Sequence of chain 1.J:
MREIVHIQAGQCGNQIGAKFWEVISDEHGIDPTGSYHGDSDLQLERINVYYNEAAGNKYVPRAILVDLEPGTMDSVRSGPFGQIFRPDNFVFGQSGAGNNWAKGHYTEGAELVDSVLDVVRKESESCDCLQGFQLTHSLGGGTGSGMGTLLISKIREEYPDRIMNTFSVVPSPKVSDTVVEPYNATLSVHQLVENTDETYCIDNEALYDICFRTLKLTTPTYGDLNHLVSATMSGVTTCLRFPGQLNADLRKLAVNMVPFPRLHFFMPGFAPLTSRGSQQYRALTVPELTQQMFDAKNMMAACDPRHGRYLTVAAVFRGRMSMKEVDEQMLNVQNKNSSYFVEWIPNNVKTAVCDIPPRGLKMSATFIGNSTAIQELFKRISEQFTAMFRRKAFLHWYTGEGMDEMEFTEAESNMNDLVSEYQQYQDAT

Binding-site contacts:
Ligand atom O3G contacts residue ASN99 of chain 1.J at 3.2 Å (h-bond).
Ligand atom O2B contacts residue GLY144 of chain 1.J at 2.7 Å (h-bond).
Ligand atom O2G contacts residue GLU254 of chain 1.C at 3.2 Å (salt-bridge).
Ligand atom O2G contacts residue MG1 of chain 1.FA at 2.2 Å.
Ligand atom C6 contacts residue TYR222 of chain 1.J at 3.4 Å (hydrophobic).
Ligand atom O6 contacts residue ASN226 of chain 1.J at 3.1 Å (h-bond).
Ligand atom O3B contacts residue GLY142 of chain 1.J at 2.7 Å (h-bond).
Ligand atom PG contacts residue GLU254 of chain 1.C at 3.3 Å.
Ligand atom O6 contacts residue GLN15 of chain 1.J at 3.3 Å (h-bond).
Ligand atom O1B contacts residue GLY10 of chain 1.J at 3.2 Å.
Ligand atom O6 contacts residue TYR222 of chain 1.J at 3.2 Å.
Ligand atom O1G contacts residue GLU254 of chain 1.C at 2.9 Å (salt-bridge).
Ligand atom O3G contacts residue ALA97 of chain 1.J at 3.3 Å.
Ligand atom PG contacts residue GLY142 of chain 1.J at 3.3 Å.
Ligand atom O1G contacts residue GLY142 of chain 1.J at 3.1 Å (h-bond).
Ligand atom N1 contacts residue ASN226 of chain 1.J at 3.1 Å (h-bond).
Ligand atom PG contacts residue MG1 of chain 1.FA at 3.2 Å.
Ligand atom C3' contacts residue THR178 of chain 1.J at 3.4 Å.
Ligand atom O3B contacts residue THR143 of chain 1.J at 2.9 Å (h-bond).
Ligand atom N2 contacts residue ASN226 of chain 1.J at 3.3 Å (h-bond).
Ligand atom O2A contacts residue GLN11 of chain 1.J at 2.7 Å (h-bond).
Ligand atom O5' contacts residue SER138 of chain 1.J at 3.1 Å (h-bond).
Ligand atom O1G contacts residue ASN99 of chain 1.J at 3.3 Å.
Ligand atom O3' contacts residue THR178 of chain 1.J at 3.4 Å (h-bond).
Ligand atom O3G contacts residue GLY98 of chain 1.J at 3.4 Å (h-bond).
Ligand atom O2' contacts residue ASP177 of chain 1.J at 3.1 Å (salt-bridge).
Ligand atom O1B contacts residue THR143 of chain 1.J at 3.3 Å.
Ligand atom O3B contacts residue MG1 of chain 1.FA at 3.1 Å.
Ligand atom C3A contacts residue MG1 of chain 1.FA at 2.5 Å.
Ligand atom O1B contacts residue GLN11 of chain 1.J at 3.1 Å (h-bond).
Ligand atom O2A contacts residue SER138 of chain 1.J at 2.6 Å (h-bond).
Ligand atom O1A contacts residue GLN11 of chain 1.J at 3.2 Å.
Ligand atom O2A contacts residue CYS12 of chain 1.J at 3.1 Å (h-bond).
Ligand atom O2B contacts residue THR143 of chain 1.J at 3.2 Å (h-bond).
Ligand atom O1A contacts residue CYS12 of chain 1.J at 3.0 Å (h-bond).
Ligand atom O2B contacts residue GLY10 of chain 1.J at 3.3 Å.
Ligand atom PA contacts residue SER138 of chain 1.J at 3.4 Å.
Ligand atom PB contacts residue MG1 of chain 1.FA at 2.5 Å.
Ligand atom O1B contacts residue MG1 of chain 1.FA at 2.1 Å.
Ligand atom O5' contacts residue GLY141 of chain 1.J at 3.2 Å (h-bond).

Sequence of chain 1.C:
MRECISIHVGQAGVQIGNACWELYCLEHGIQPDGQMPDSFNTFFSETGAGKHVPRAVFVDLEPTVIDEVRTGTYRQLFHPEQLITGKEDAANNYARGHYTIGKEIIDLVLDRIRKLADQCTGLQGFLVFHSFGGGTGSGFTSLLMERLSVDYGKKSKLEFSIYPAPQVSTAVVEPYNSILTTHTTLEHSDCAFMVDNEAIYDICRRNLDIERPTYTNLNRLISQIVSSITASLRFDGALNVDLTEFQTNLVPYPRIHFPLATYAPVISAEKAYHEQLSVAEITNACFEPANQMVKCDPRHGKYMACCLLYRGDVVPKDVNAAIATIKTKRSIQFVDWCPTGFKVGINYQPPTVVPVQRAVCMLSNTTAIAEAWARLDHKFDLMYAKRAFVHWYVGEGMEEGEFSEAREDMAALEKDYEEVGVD

A protein and the small-molecule ligand that binds it are described below.
Small molecule (SMILES): Nc1nc2c(ncn2[C@@H]2O[C@H](CO[P](=O)(O)C[P](=O)(O)OP(=O)(O)O)[C@@H](O)[C@H]2O)c(=O)[nH]1